A small-molecule ligand and the protein it binds are described below.
Small molecule (SMILES): Nc1ccn([C@H]2C[C@H](O)[C@@H](COP(=O)(O)O)O2)c(=O)n1

Binding-site contacts:
Ligand atom C2 contacts residue TRP201 of chain 6.A at 3.9 Å (hydrophobic).
Ligand atom N4 contacts residue ASP199 of chain 6.A at 4.0 Å.
Ligand atom O5' contacts residue TRP201 of chain 6.A at 3.6 Å.
Ligand atom N3 contacts residue TRP201 of chain 6.A at 3.6 Å.
Ligand atom N1 contacts residue TRP201 of chain 6.A at 4.0 Å.
Ligand atom C3' contacts residue LYS682 of chain 6.A at 3.8 Å.
Ligand atom C4' contacts residue TRP201 of chain 6.A at 4.3 Å (hydrophobic).
Ligand atom C2' contacts residue TRP201 of chain 6.A at 3.6 Å (hydrophobic).
Ligand atom O2 contacts residue LEU197 of chain 6.A at 4.0 Å.
Ligand atom N4 contacts residue TRP201 of chain 6.A at 3.8 Å.
Ligand atom OP1 contacts residue PRO423 of chain 6.A at 3.6 Å.
Ligand atom C2' contacts residue LYS682 of chain 6.A at 3.6 Å.
Ligand atom C5 contacts residue TRP201 of chain 6.A at 3.4 Å (hydrophobic).
Ligand atom C1' contacts residue TRP201 of chain 6.A at 4.5 Å (hydrophobic).
Ligand atom N4 contacts residue GLY198 of chain 6.A at 3.8 Å.
Ligand atom O2 contacts residue LYS682 of chain 6.A at 4.2 Å.
Ligand atom O2 contacts residue TRP201 of chain 6.A at 4.3 Å.
Ligand atom O4' contacts residue TRP201 of chain 6.A at 4.5 Å.
Ligand atom C6 contacts residue TRP201 of chain 6.A at 3.5 Å (hydrophobic).
Ligand atom C3' contacts residue TRP201 of chain 6.A at 4.1 Å (hydrophobic).
Ligand atom C4 contacts residue TRP201 of chain 6.A at 3.3 Å (hydrophobic).
Ligand atom O3' contacts residue LYS682 of chain 6.A at 3.1 Å (salt-bridge).
Ligand atom C1' contacts residue LYS682 of chain 6.A at 4.5 Å.
Ligand atom C5' contacts residue TRP201 of chain 6.A at 3.5 Å (hydrophobic).

Sequence of chain 6.A:
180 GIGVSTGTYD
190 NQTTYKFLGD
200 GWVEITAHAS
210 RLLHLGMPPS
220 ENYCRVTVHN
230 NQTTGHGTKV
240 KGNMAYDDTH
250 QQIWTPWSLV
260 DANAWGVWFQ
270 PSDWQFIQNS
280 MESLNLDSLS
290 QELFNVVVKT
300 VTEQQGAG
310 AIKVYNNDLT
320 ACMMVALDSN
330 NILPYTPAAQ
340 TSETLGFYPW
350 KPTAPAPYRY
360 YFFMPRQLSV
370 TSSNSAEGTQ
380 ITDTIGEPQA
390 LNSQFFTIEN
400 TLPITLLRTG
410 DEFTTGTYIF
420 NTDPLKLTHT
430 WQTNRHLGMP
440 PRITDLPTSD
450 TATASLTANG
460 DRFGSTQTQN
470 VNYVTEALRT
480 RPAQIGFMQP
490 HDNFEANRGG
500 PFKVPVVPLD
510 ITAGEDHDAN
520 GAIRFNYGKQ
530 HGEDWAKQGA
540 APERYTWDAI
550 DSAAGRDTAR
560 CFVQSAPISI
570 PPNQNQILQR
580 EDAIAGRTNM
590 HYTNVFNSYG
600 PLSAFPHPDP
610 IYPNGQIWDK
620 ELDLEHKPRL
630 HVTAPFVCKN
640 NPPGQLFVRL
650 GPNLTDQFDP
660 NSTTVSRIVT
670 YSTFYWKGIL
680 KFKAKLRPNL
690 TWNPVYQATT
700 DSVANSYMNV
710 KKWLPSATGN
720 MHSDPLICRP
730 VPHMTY